A small-molecule ligand and the protein it binds are described below.
Small molecule (SMILES): CC(=O)N[C@@H]1[C@@H](O)[C@H](O)[C@@H](CO)O[C@H]1O

Binding-site contacts:
Ligand atom C7 contacts residue ASN233 of chain 2.A at 3.7 Å.
Ligand atom O7 contacts residue ASN233 of chain 2.A at 3.7 Å.
Ligand atom N2 contacts residue ASN233 of chain 2.A at 2.8 Å (h-bond).
Ligand atom C4 contacts residue ASN233 of chain 2.A at 4.3 Å.
Ligand atom C3 contacts residue ASN233 of chain 2.A at 3.8 Å.
Ligand atom C5 contacts residue ASN233 of chain 2.A at 3.7 Å.
Ligand atom O5 contacts residue ASN233 of chain 2.A at 2.4 Å (h-bond).
Ligand atom C2 contacts residue ASN233 of chain 2.A at 2.5 Å.
Ligand atom C1 contacts residue ASN233 of chain 2.A at 1.4 Å.

Sequence of chain 2.A:
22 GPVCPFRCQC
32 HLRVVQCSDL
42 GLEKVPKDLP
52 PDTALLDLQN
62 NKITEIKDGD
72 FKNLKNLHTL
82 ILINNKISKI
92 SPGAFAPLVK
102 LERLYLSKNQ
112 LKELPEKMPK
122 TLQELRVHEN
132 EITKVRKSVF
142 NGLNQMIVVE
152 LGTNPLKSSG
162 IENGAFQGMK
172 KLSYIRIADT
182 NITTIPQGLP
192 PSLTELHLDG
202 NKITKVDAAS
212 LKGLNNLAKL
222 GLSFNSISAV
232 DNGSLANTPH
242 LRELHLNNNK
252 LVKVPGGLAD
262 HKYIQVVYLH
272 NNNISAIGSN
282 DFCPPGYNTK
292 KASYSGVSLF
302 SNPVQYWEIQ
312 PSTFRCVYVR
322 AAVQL